Binding-site contacts:
Ligand atom C4 contacts residue ASN243 of chain 1.B at 4.2 Å.
Ligand atom C8 contacts residue TRP149 of chain 1.B at 3.5 Å (hydrophobic).
Ligand atom C7 contacts residue THR150 of chain 1.B at 4.3 Å.
Ligand atom O7 contacts residue THR150 of chain 1.B at 3.6 Å.
Ligand atom N2 contacts residue ASN243 of chain 1.B at 2.9 Å (h-bond).
Ligand atom O7 contacts residue ASN243 of chain 1.B at 3.5 Å (h-bond).
Ligand atom C3 contacts residue TRP149 of chain 1.B at 3.9 Å (hydrophobic).
Ligand atom O5 contacts residue ASN243 of chain 1.B at 2.4 Å (h-bond).
Ligand atom C7 contacts residue TRP149 of chain 1.B at 3.9 Å (hydrophobic).
Ligand atom C3 contacts residue ASN243 of chain 1.B at 3.8 Å.
Ligand atom C1 contacts residue TRP149 of chain 1.B at 3.6 Å (hydrophobic).
Ligand atom C5 contacts residue ASN243 of chain 1.B at 3.7 Å.
Ligand atom C2 contacts residue ASN243 of chain 1.B at 2.4 Å.
Ligand atom C1 contacts residue ASN243 of chain 1.B at 1.4 Å.
Ligand atom N2 contacts residue TRP149 of chain 1.B at 3.4 Å.
Ligand atom O3 contacts residue TRP149 of chain 1.B at 4.3 Å.
Ligand atom C7 contacts residue ASN243 of chain 1.B at 3.4 Å.
Ligand atom C2 contacts residue TRP149 of chain 1.B at 4.1 Å (hydrophobic).

Sequence of chain 1.B:
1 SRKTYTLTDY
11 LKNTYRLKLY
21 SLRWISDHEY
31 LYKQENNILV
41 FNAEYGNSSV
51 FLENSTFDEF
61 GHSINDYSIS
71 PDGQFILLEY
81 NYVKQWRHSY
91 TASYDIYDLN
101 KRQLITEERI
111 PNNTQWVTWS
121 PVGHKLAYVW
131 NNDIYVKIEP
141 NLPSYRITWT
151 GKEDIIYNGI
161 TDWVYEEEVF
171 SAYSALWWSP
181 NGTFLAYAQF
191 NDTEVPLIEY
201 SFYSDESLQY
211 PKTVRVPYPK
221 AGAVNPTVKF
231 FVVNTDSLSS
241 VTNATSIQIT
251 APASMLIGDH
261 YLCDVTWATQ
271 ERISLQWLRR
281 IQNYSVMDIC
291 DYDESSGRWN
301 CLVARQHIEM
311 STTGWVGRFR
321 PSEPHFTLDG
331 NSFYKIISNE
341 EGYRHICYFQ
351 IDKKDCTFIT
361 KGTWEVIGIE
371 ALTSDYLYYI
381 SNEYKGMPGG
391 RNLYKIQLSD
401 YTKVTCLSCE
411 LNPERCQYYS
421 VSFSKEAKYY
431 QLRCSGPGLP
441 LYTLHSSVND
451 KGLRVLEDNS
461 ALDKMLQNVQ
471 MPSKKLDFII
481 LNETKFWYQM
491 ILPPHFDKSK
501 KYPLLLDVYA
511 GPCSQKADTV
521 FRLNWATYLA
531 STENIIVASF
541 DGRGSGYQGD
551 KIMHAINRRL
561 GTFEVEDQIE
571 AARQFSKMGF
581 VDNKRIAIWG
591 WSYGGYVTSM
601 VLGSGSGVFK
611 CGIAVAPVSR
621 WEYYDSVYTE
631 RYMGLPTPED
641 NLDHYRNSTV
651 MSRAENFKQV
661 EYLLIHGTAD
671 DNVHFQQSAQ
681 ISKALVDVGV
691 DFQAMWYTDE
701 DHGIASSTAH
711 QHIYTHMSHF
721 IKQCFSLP

The protein below binds the small molecule below.
Small molecule (SMILES): CC(=O)N[C@H]1[C@H](O[C@H]2[C@H](O)[C@@H](NC(C)=O)CO[C@@H]2CO)O[C@H](CO)[C@@H](O[C@@H]2O[C@H](CO)[C@@H](O)[C@H](O)[C@@H]2O)[C@@H]1O